Sequence of chain 1.D:
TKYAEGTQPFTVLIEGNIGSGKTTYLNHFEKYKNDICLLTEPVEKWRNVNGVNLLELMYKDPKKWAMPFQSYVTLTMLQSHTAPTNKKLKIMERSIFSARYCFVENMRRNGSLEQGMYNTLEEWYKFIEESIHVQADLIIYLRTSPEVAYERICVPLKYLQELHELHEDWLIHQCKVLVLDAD

This small molecule binds to this protein.
Small molecule (SMILES): O=c1[nH]c(=O)n([C@H]2C[C@H](O)[C@@H](CO)O2)cc1/C=C/Br

Binding-site contacts:
Ligand atom C5' contacts residue TRP57 of chain 1.D at 3.6 Å (hydrophobic).
Ligand atom O4' contacts residue LEU66 of chain 1.D at 3.5 Å.
Ligand atom C5A contacts residue GLU52 of chain 1.D at 3.8 Å.
Ligand atom O3' contacts residue TYR70 of chain 1.D at 3.2 Å (h-bond).
Ligand atom O5' contacts residue ARG105 of chain 1.D at 3.1 Å (salt-bridge).
Ligand atom BR contacts residue SER106 of chain 1.D at 3.7 Å.
Ligand atom C5 contacts residue PHE114 of chain 1.D at 3.9 Å (hydrophobic).
Ligand atom C6 contacts residue TRP57 of chain 1.D at 3.9 Å (hydrophobic).
Ligand atom C2 contacts residue PHE114 of chain 1.D at 3.4 Å (hydrophobic).
Ligand atom C5' contacts residue GLU52 of chain 1.D at 3.2 Å.
Ligand atom O2 contacts residue MET69 of chain 1.D at 3.4 Å.
Ligand atom O4 contacts residue GLN81 of chain 1.D at 3.1 Å (h-bond).
Ligand atom C5B contacts residue PHE114 of chain 1.D at 3.5 Å (hydrophobic).
Ligand atom O5' contacts residue GLU52 of chain 1.D at 2.9 Å (salt-bridge).
Ligand atom N3 contacts residue GLN81 of chain 1.D at 2.9 Å (h-bond).
Ligand atom O2 contacts residue PHE80 of chain 1.D at 3.6 Å.
Ligand atom C2' contacts residue TYR70 of chain 1.D at 3.4 Å (hydrophobic).
Ligand atom O2 contacts residue GLN81 of chain 1.D at 3.9 Å.
Ligand atom C4 contacts residue PHE114 of chain 1.D at 3.2 Å (hydrophobic).
Ligand atom C5A contacts residue VAL84 of chain 1.D at 3.9 Å (hydrophobic).
Ligand atom C4 contacts residue GLN81 of chain 1.D at 3.5 Å.
Ligand atom BR contacts residue SER109 of chain 1.D at 3.7 Å.
Ligand atom C4 contacts residue PHE80 of chain 1.D at 4.0 Å (hydrophobic).
Ligand atom C2 contacts residue PHE80 of chain 1.D at 3.4 Å (hydrophobic).
Ligand atom C5B contacts residue VAL84 of chain 1.D at 4.0 Å (hydrophobic).
Ligand atom C2 contacts residue GLN81 of chain 1.D at 3.8 Å.
Ligand atom O2 contacts residue MET118 of chain 1.D at 3.5 Å.
Ligand atom C3' contacts residue TYR70 of chain 1.D at 3.9 Å (hydrophobic).
Ligand atom C2' contacts residue PHE114 of chain 1.D at 3.9 Å (hydrophobic).
Ligand atom O4 contacts residue PHE114 of chain 1.D at 3.1 Å.
Ligand atom C5A contacts residue TRP57 of chain 1.D at 3.6 Å (hydrophobic).
Ligand atom C1' contacts residue TYR70 of chain 1.D at 3.7 Å (hydrophobic).
Ligand atom N3 contacts residue PHE114 of chain 1.D at 3.2 Å.
Ligand atom O2 contacts residue PHE114 of chain 1.D at 3.8 Å.
Ligand atom N1 contacts residue PHE114 of chain 1.D at 3.9 Å.
Ligand atom O2 contacts residue TYR179 of chain 1.D at 4.0 Å.
Ligand atom BR contacts residue ARG105 of chain 1.D at 4.0 Å.
Ligand atom BR contacts residue ALA110 of chain 1.D at 3.8 Å.
Ligand atom N1 contacts residue PHE80 of chain 1.D at 3.9 Å.
Ligand atom N3 contacts residue PHE80 of chain 1.D at 3.4 Å.